Sequence of chain 1.G:
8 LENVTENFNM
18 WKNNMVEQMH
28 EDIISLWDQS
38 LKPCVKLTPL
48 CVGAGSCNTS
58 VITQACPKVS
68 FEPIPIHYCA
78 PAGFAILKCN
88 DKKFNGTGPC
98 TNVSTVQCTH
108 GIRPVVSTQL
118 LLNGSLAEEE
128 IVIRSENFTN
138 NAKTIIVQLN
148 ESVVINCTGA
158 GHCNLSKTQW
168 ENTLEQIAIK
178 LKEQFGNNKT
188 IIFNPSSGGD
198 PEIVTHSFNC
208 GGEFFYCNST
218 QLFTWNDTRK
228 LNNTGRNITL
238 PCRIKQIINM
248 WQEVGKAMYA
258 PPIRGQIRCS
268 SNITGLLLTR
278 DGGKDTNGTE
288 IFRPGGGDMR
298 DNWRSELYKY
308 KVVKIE

This protein binds this small molecule.
Small molecule (SMILES): CC(=O)N[C@@H]1[C@@H](O)[C@H](O)[C@@H](CO)O[C@H]1O

Binding-site contacts:
Ligand atom O6 contacts residue LEU47 of chain 1.G at 3.5 Å.
Ligand atom C2 contacts residue ASN55 of chain 1.G at 2.4 Å.
Ligand atom C4 contacts residue ASN55 of chain 1.G at 4.2 Å.
Ligand atom C1 contacts residue ASN55 of chain 1.G at 1.4 Å.
Ligand atom C3 contacts residue ASN55 of chain 1.G at 3.8 Å.
Ligand atom C7 contacts residue ASN55 of chain 1.G at 3.1 Å.
Ligand atom C5 contacts residue ASN55 of chain 1.G at 3.7 Å.
Ligand atom N2 contacts residue ASN55 of chain 1.G at 2.9 Å (h-bond).
Ligand atom O5 contacts residue LEU47 of chain 1.G at 4.2 Å.
Ligand atom O5 contacts residue ASN55 of chain 1.G at 2.4 Å (h-bond).
Ligand atom C5 contacts residue LEU47 of chain 1.G at 4.5 Å (hydrophobic).
Ligand atom O7 contacts residue ASN55 of chain 1.G at 3.0 Å (h-bond).
Ligand atom C8 contacts residue ASN55 of chain 1.G at 4.2 Å.
Ligand atom C6 contacts residue LEU47 of chain 1.G at 3.5 Å (hydrophobic).